This protein binds this small molecule.
Small molecule (SMILES): CC(=O)N[C@@H]1[C@@H](O)[C@H](O)[C@@H](CO)O[C@H]1O

Sequence of chain 1.A:
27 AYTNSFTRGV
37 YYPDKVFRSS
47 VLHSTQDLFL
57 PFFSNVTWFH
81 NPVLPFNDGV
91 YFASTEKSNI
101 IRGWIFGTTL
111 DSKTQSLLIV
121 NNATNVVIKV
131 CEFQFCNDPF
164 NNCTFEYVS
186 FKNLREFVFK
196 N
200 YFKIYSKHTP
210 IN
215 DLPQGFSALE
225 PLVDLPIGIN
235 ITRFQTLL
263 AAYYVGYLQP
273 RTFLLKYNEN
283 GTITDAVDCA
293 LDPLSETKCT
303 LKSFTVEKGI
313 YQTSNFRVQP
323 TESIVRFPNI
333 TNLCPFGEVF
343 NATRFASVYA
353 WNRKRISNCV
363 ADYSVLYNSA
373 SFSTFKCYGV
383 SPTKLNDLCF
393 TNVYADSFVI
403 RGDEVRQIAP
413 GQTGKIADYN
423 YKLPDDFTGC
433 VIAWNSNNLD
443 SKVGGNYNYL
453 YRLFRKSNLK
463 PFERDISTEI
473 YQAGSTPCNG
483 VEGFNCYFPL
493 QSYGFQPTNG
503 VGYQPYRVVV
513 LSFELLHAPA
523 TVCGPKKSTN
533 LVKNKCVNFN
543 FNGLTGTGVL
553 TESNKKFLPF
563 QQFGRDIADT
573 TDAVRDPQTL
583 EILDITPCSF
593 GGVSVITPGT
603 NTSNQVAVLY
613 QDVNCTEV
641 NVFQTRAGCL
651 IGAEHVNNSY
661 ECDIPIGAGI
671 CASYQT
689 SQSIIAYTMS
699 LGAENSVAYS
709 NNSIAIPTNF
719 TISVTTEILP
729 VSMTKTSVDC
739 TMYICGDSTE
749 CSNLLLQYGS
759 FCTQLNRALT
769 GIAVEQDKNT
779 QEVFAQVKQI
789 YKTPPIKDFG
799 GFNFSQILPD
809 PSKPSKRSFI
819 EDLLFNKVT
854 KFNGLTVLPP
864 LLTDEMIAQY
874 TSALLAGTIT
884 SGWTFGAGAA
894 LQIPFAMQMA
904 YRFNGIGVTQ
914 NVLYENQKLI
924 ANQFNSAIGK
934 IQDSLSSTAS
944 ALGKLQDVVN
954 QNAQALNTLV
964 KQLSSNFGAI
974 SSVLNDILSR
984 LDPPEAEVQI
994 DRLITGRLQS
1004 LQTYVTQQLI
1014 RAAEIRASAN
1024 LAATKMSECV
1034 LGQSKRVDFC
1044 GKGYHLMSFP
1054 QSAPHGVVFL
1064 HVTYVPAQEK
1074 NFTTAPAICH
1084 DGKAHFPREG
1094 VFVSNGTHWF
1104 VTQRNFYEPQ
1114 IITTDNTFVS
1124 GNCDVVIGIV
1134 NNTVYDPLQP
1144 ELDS

Sequence of chain 1.C:
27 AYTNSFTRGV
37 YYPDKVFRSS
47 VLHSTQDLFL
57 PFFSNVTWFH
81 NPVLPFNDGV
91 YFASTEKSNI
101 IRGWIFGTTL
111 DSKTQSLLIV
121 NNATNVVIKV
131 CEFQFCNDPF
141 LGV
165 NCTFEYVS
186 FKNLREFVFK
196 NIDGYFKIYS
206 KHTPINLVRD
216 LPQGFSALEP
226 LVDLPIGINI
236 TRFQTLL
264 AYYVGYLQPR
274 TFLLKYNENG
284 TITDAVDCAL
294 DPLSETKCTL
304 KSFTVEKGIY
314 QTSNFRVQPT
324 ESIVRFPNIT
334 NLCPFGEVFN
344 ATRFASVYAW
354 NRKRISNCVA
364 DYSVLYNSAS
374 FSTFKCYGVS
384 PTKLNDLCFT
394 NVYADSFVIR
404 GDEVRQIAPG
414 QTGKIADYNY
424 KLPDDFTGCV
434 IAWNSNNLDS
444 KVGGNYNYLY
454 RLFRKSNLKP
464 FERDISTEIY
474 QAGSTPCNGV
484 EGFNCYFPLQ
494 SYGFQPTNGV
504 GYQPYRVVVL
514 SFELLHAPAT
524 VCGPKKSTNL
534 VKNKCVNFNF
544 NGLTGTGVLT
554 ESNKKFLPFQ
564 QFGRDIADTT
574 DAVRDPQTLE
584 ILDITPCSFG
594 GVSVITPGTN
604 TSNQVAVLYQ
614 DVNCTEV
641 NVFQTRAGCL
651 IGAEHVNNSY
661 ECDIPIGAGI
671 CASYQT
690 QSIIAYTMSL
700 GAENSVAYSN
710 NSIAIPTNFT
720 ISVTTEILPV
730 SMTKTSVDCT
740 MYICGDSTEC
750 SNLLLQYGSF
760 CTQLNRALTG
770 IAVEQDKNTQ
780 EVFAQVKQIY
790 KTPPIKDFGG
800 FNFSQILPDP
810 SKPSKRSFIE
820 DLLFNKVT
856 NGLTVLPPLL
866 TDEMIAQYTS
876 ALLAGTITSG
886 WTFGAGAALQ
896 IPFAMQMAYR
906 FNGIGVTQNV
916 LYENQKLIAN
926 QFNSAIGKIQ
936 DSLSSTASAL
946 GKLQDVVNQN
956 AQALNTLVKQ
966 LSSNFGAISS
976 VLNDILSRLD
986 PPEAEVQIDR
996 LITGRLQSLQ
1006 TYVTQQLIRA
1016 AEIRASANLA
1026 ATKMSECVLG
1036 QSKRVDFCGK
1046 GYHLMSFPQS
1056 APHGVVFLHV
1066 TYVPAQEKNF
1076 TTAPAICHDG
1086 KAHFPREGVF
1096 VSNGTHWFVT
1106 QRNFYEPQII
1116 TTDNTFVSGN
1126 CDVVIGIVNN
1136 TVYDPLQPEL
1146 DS

Binding-site contacts:
Ligand atom O6 contacts residue ASN165 of chain 1.C at 4.5 Å.
Ligand atom O5 contacts residue THR167 of chain 1.C at 4.5 Å.
Ligand atom O7 contacts residue THR114 of chain 1.C at 3.4 Å.
Ligand atom O7 contacts residue ASN165 of chain 1.C at 3.8 Å.
Ligand atom O7 contacts residue GLU132 of chain 1.C at 3.2 Å (salt-bridge).
Ligand atom C8 contacts residue GLU132 of chain 1.C at 3.9 Å.
Ligand atom C7 contacts residue LYS113 of chain 1.C at 4.3 Å.
Ligand atom C1 contacts residue ASN165 of chain 1.C at 1.4 Å.
Ligand atom C3 contacts residue ASN165 of chain 1.C at 3.8 Å.
Ligand atom C7 contacts residue GLN115 of chain 1.C at 4.0 Å.
Ligand atom N2 contacts residue GLN115 of chain 1.C at 4.2 Å.
Ligand atom O3 contacts residue GLN115 of chain 1.C at 4.4 Å.
Ligand atom O6 contacts residue THR167 of chain 1.C at 3.6 Å.
Ligand atom C7 contacts residue ASN165 of chain 1.C at 3.7 Å.
Ligand atom C7 contacts residue THR114 of chain 1.C at 4.1 Å.
Ligand atom C6 contacts residue TYR396 of chain 1.A at 4.4 Å (hydrophobic).
Ligand atom C2 contacts residue ASN165 of chain 1.C at 2.5 Å.
Ligand atom C4 contacts residue ASN165 of chain 1.C at 4.3 Å.
Ligand atom C2 contacts residue GLN115 of chain 1.C at 3.8 Å.
Ligand atom C7 contacts residue GLU132 of chain 1.C at 3.4 Å.
Ligand atom N2 contacts residue ASN165 of chain 1.C at 2.9 Å (h-bond).
Ligand atom C1 contacts residue GLN115 of chain 1.C at 4.0 Å.
Ligand atom C6 contacts residue ARG357 of chain 1.A at 4.0 Å.
Ligand atom C8 contacts residue THR114 of chain 1.C at 4.1 Å.
Ligand atom O5 contacts residue ASN165 of chain 1.C at 2.4 Å (h-bond).
Ligand atom O7 contacts residue LYS113 of chain 1.C at 4.2 Å.
Ligand atom O7 contacts residue GLN115 of chain 1.C at 3.1 Å (h-bond).
Ligand atom C5 contacts residue ASN165 of chain 1.C at 3.7 Å.
Ligand atom C8 contacts residue LYS113 of chain 1.C at 3.5 Å.
Ligand atom N2 contacts residue GLU132 of chain 1.C at 3.8 Å.
Ligand atom O6 contacts residue ARG357 of chain 1.A at 3.2 Å (salt-bridge).